A protein and the small-molecule ligand that binds it are described below.
Small molecule (SMILES): O=C(O)[C@H](O)[C@@H](O)[C@H](O)[C@H](O)COP(=O)(O)O

Sequence of chain 1.A:
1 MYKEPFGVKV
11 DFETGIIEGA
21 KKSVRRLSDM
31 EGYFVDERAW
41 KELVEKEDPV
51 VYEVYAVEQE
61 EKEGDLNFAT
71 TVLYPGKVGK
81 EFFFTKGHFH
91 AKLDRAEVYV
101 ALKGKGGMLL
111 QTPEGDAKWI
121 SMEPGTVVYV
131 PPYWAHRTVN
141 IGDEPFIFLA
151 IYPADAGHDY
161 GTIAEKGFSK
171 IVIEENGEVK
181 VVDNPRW

Binding-site contacts:
Ligand atom O3P contacts residue GLY87 of chain 1.A at 2.8 Å (h-bond).
Ligand atom C2 contacts residue NI1 of chain 1.D at 3.2 Å.
Ligand atom C2 contacts residue GLU97 of chain 1.A at 3.1 Å.
Ligand atom C1 contacts residue GLU97 of chain 1.A at 3.7 Å.
Ligand atom O4 contacts residue HIS88 of chain 1.A at 3.7 Å.
Ligand atom C5 contacts residue THR71 of chain 1.A at 3.1 Å.
Ligand atom O1P contacts residue TYR160 of chain 1.A at 2.4 Å (h-bond).
Ligand atom O3 contacts residue ALA69 of chain 1.A at 3.7 Å.
Ligand atom C6 contacts residue VAL54 of chain 1.A at 3.8 Å (hydrophobic).
Ligand atom C3 contacts residue TYR99 of chain 1.A at 3.6 Å (hydrophobic).
Ligand atom O6 contacts residue THR85 of chain 1.A at 3.4 Å.
Ligand atom P contacts residue TYR160 of chain 1.A at 3.6 Å.
Ligand atom O1P contacts residue HIS88 of chain 1.A at 3.4 Å (h-bond).
Ligand atom O1 contacts residue HIS158 of chain 1.A at 3.0 Å (h-bond).
Ligand atom O2 contacts residue TYR99 of chain 1.A at 2.6 Å (h-bond).
Ligand atom C1 contacts residue NI1 of chain 1.D at 3.1 Å.
Ligand atom O2 contacts residue NI1 of chain 1.D at 2.4 Å (h-bond).
Ligand atom O2P contacts residue TYR52 of chain 1.A at 2.5 Å (h-bond).
Ligand atom O2 contacts residue HIS88 of chain 1.A at 3.2 Å.
Ligand atom P contacts residue TYR52 of chain 1.A at 3.8 Å.
Ligand atom O1A contacts residue HIS158 of chain 1.A at 2.9 Å (h-bond).
Ligand atom O1A contacts residue GLU97 of chain 1.A at 2.9 Å (salt-bridge).
Ligand atom O3 contacts residue ALA150 of chain 1.A at 3.9 Å.
Ligand atom O3P contacts residue LYS86 of chain 1.A at 3.8 Å.
Ligand atom O1A contacts residue HIS88 of chain 1.A at 3.2 Å (h-bond).
Ligand atom O2P contacts residue TYR160 of chain 1.A at 3.5 Å.
Ligand atom O3P contacts residue TYR160 of chain 1.A at 3.6 Å.
Ligand atom O1A contacts residue NI1 of chain 1.D at 2.2 Å (h-bond).
Ligand atom C1 contacts residue TYR152 of chain 1.A at 3.8 Å (hydrophobic).
Ligand atom O3P contacts residue HIS88 of chain 1.A at 3.3 Å (h-bond).
Ligand atom O5 contacts residue PHE148 of chain 1.A at 3.4 Å.
Ligand atom C2 contacts residue TYR99 of chain 1.A at 3.4 Å (hydrophobic).
Ligand atom O2 contacts residue HIS136 of chain 1.A at 3.3 Å (h-bond).
Ligand atom C6 contacts residue TYR52 of chain 1.A at 3.8 Å (hydrophobic).
Ligand atom O5 contacts residue THR71 of chain 1.A at 2.6 Å (h-bond).
Ligand atom O1 contacts residue TYR152 of chain 1.A at 3.1 Å.
Ligand atom C1 contacts residue HIS158 of chain 1.A at 3.3 Å.
Ligand atom O3P contacts residue THR85 of chain 1.A at 3.8 Å.
Ligand atom O2P contacts residue LYS86 of chain 1.A at 3.8 Å.
Ligand atom O2 contacts residue GLU97 of chain 1.A at 2.9 Å (salt-bridge).